Sequence of chain 1.A:
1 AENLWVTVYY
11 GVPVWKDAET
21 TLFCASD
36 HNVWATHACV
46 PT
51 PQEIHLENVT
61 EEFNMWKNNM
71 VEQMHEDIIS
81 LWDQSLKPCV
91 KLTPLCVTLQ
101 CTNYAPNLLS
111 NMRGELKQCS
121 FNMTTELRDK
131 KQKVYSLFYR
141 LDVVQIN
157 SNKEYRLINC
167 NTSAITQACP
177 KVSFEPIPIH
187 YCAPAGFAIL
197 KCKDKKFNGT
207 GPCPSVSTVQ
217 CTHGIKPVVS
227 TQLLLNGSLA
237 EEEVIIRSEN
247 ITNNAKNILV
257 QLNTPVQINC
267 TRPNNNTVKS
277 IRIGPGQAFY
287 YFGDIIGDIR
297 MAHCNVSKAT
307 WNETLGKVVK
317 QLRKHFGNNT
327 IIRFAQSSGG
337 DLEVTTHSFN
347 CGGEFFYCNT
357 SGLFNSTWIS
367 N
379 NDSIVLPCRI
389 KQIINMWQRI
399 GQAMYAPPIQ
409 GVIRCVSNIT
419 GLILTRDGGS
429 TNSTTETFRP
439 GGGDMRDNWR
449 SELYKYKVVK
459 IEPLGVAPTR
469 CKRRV

Binding-site contacts:
Ligand atom C7 contacts residue ASN204 of chain 1.A at 3.5 Å.
Ligand atom C5 contacts residue ASN204 of chain 1.A at 3.7 Å.
Ligand atom O5 contacts residue ASN204 of chain 1.A at 2.4 Å (h-bond).
Ligand atom C4 contacts residue ASN204 of chain 1.A at 4.2 Å.
Ligand atom C3 contacts residue THR206 of chain 1.A at 4.3 Å.
Ligand atom O7 contacts residue GLU245 of chain 1.A at 4.5 Å.
Ligand atom O7 contacts residue THR206 of chain 1.A at 3.4 Å (h-bond).
Ligand atom C7 contacts residue THR206 of chain 1.A at 3.5 Å.
Ligand atom C8 contacts residue ASN204 of chain 1.A at 3.8 Å.
Ligand atom O7 contacts residue ASN204 of chain 1.A at 4.4 Å.
Ligand atom C1 contacts residue THR206 of chain 1.A at 4.0 Å.
Ligand atom C1 contacts residue ASN204 of chain 1.A at 1.4 Å.
Ligand atom C3 contacts residue ASN204 of chain 1.A at 3.8 Å.
Ligand atom C2 contacts residue THR206 of chain 1.A at 3.9 Å.
Ligand atom C2 contacts residue ASN204 of chain 1.A at 2.5 Å.
Ligand atom N2 contacts residue ASN204 of chain 1.A at 2.9 Å (h-bond).
Ligand atom N2 contacts residue THR206 of chain 1.A at 2.8 Å (h-bond).

A protein and the small-molecule ligand that binds it are described below.
Small molecule (SMILES): CC(=O)N[C@@H]1[C@@H](O)[C@H](O)[C@@H](CO)O[C@H]1O